Binding-site contacts:
Ligand atom OAB contacts residue TYR165 of chain 1.D at 3.4 Å.
Ligand atom NAU contacts residue SER139 of chain 1.D at 2.8 Å (h-bond).
Ligand atom NBD contacts residue ASP133 of chain 1.D at 3.1 Å (salt-bridge).
Ligand atom NAT contacts residue ASN156 of chain 1.D at 2.9 Å (h-bond).
Ligand atom NBE contacts residue TYR165 of chain 1.D at 3.2 Å.
Ligand atom CE contacts residue PHE38 of chain 1.C at 3.6 Å (hydrophobic).
Ligand atom NZ contacts residue PHE38 of chain 1.C at 2.9 Å (h-bond).
Ligand atom CAP contacts residue GLY155 of chain 1.D at 3.7 Å.
Ligand atom NZ contacts residue GLN39 of chain 1.C at 2.8 Å (h-bond).
Ligand atom NBD contacts residue PHE134 of chain 1.D at 2.8 Å (h-bond).
Ligand atom CBC contacts residue TYR165 of chain 1.D at 3.5 Å (hydrophobic).
Ligand atom C contacts residue TYR165 of chain 1.D at 3.7 Å (hydrophobic).
Ligand atom CAP contacts residue HIS55 of chain 1.D at 3.4 Å.
Ligand atom O contacts residue GLY155 of chain 1.D at 3.7 Å.
Ligand atom O contacts residue ASN156 of chain 1.D at 3.5 Å.
Ligand atom NAT contacts residue GLY36 of chain 1.C at 2.9 Å (h-bond).
Ligand atom CAZ contacts residue PHE134 of chain 1.D at 3.7 Å (hydrophobic).
Ligand atom CAQ contacts residue ASN156 of chain 1.D at 3.7 Å.
Ligand atom OAX contacts residue HIS55 of chain 1.D at 2.9 Å (h-bond).
Ligand atom CB contacts residue GLY157 of chain 1.D at 3.4 Å.
Ligand atom O contacts residue GLY157 of chain 1.D at 2.8 Å (h-bond).
Ligand atom CAZ contacts residue TYR165 of chain 1.D at 3.5 Å (hydrophobic).
Ligand atom CAN contacts residue GLY155 of chain 1.D at 3.4 Å.
Ligand atom CG contacts residue GLY157 of chain 1.D at 3.5 Å.
Ligand atom CAW contacts residue SER139 of chain 1.D at 1.4 Å.
Ligand atom OAX contacts residue SER139 of chain 1.D at 2.3 Å (h-bond).
Ligand atom CAR contacts residue HIS55 of chain 1.D at 3.6 Å.
Ligand atom CAV contacts residue SER139 of chain 1.D at 2.4 Å.
Ligand atom CBL contacts residue THR136 of chain 1.D at 3.6 Å.
Ligand atom CBA contacts residue PHE134 of chain 1.D at 3.4 Å (hydrophobic).
Ligand atom CAW contacts residue HIS55 of chain 1.D at 3.7 Å.
Ligand atom CAY contacts residue SER139 of chain 1.D at 3.0 Å.
Ligand atom CAS contacts residue ASN37 of chain 1.C at 3.4 Å.
Ligand atom NAT contacts residue ASP79 of chain 1.D at 2.9 Å (salt-bridge).
Ligand atom CD contacts residue PHE38 of chain 1.C at 3.7 Å (hydrophobic).
Ligand atom CAM contacts residue GLY155 of chain 1.D at 3.0 Å.
Ligand atom NAU contacts residue HIS55 of chain 1.D at 3.7 Å.
Ligand atom O contacts residue TYR165 of chain 1.D at 2.7 Å (h-bond).
Ligand atom CD contacts residue GLY157 of chain 1.D at 3.7 Å.
Ligand atom NAU contacts residue GLY155 of chain 1.D at 2.8 Å (h-bond).

Sequence of chain 1.C:
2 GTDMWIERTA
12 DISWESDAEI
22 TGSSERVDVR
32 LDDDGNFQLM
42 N

Sequence of chain 1.D:
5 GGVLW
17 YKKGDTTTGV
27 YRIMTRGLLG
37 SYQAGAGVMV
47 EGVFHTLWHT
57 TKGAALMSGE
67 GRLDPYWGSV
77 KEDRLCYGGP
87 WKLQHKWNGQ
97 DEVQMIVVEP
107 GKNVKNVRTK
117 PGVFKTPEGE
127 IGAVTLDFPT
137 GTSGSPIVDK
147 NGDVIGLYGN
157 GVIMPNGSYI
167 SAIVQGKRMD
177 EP

This protein binds this small molecule.
Small molecule (SMILES): [H]/N=C(\N)NCCC[C@@H](C=O)NC(=O)[C@H](CCCCN)NC(=O)[C@H](CCCCN)NC(=O)c1ccc2ccccc2c1